This small molecule binds to this protein.
Small molecule (SMILES): CC(=O)N[C@@H]1[C@@H](O)[C@H](O)[C@@H](CO)O[C@H]1O

Binding-site contacts:
Ligand atom C3 contacts residue ASN18 of chain 1.D at 3.8 Å.
Ligand atom C5 contacts residue THR109 of chain 1.D at 4.2 Å.
Ligand atom O7 contacts residue ASN18 of chain 1.D at 3.5 Å (h-bond).
Ligand atom C5 contacts residue GLU108 of chain 1.D at 4.0 Å.
Ligand atom O5 contacts residue ASN18 of chain 1.D at 2.4 Å (h-bond).
Ligand atom C7 contacts residue ASN18 of chain 1.D at 3.4 Å.
Ligand atom C3 contacts residue THR109 of chain 1.D at 4.0 Å.
Ligand atom C1 contacts residue ASN18 of chain 1.D at 1.4 Å.
Ligand atom C6 contacts residue HIS107 of chain 1.D at 3.5 Å.
Ligand atom C1 contacts residue THR109 of chain 1.D at 3.8 Å.
Ligand atom C4 contacts residue ASN18 of chain 1.D at 4.2 Å.
Ligand atom C5 contacts residue HIS107 of chain 1.D at 4.2 Å.
Ligand atom N2 contacts residue THR109 of chain 1.D at 4.5 Å.
Ligand atom O4 contacts residue GLU108 of chain 1.D at 3.5 Å.
Ligand atom C6 contacts residue GLU108 of chain 1.D at 4.1 Å.
Ligand atom C8 contacts residue ASN18 of chain 1.D at 3.8 Å.
Ligand atom N2 contacts residue ASN18 of chain 1.D at 2.9 Å (h-bond).
Ligand atom C2 contacts residue ASN18 of chain 1.D at 2.5 Å.
Ligand atom C5 contacts residue ASN18 of chain 1.D at 3.7 Å.
Ligand atom C4 contacts residue GLU108 of chain 1.D at 4.5 Å.

Sequence of chain 1.D:
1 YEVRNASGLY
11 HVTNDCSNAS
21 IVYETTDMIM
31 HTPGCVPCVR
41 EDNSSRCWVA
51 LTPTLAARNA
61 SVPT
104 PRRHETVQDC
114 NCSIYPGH